Binding-site contacts:
Ligand atom O5 contacts residue GLU259 of chain 1.A at 4.3 Å.
Ligand atom C2 contacts residue ASN237 of chain 1.A at 2.3 Å.
Ligand atom O7 contacts residue GLU259 of chain 1.A at 4.2 Å.
Ligand atom C1 contacts residue GLU259 of chain 1.A at 4.0 Å.
Ligand atom C7 contacts residue ASN237 of chain 1.A at 3.5 Å.
Ligand atom N2 contacts residue ASN237 of chain 1.A at 2.9 Å (h-bond).
Ligand atom O5 contacts residue ASN237 of chain 1.A at 2.4 Å (h-bond).
Ligand atom C5 contacts residue ASN237 of chain 1.A at 3.6 Å.
Ligand atom C2 contacts residue GLU259 of chain 1.A at 4.4 Å.
Ligand atom C4 contacts residue ASN237 of chain 1.A at 4.1 Å.
Ligand atom O5 contacts residue ASN236 of chain 1.A at 4.3 Å.
Ligand atom C3 contacts residue ASN237 of chain 1.A at 3.7 Å.
Ligand atom C1 contacts residue ASN237 of chain 1.A at 1.4 Å.
Ligand atom O7 contacts residue ASN237 of chain 1.A at 3.5 Å (h-bond).

Sequence of chain 1.A:
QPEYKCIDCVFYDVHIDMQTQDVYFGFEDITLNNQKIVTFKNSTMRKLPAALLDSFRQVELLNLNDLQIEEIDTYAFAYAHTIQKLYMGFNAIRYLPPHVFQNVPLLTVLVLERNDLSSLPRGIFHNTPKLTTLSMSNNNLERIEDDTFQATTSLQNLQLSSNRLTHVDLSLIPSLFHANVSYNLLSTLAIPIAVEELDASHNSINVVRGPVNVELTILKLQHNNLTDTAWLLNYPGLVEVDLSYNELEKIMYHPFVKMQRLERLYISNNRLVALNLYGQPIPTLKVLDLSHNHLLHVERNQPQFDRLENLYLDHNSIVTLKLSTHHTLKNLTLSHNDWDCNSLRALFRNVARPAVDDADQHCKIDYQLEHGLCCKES

A protein and the small-molecule ligand that binds it are described below.
Small molecule (SMILES): CC(=O)N[C@@H]1[C@@H](O)[C@H](O)[C@@H](CO)O[C@H]1O